Sequence of chain 2.C:
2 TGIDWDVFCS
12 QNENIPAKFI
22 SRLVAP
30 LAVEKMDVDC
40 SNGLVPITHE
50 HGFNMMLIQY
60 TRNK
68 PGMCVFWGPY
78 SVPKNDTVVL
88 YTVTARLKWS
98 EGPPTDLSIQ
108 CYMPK

A small-molecule ligand and the protein it binds are described below.
Small molecule (SMILES): CC(=O)N[C@@H]1[C@@H](O)[C@H](O)[C@@H](CO)O[C@H]1O

Binding-site contacts:
Ligand atom N2 contacts residue ASN82 of chain 2.C at 2.7 Å (h-bond).
Ligand atom C5 contacts residue ASN82 of chain 2.C at 3.8 Å.
Ligand atom O5 contacts residue ASN82 of chain 2.C at 2.6 Å (h-bond).
Ligand atom C7 contacts residue ASN82 of chain 2.C at 3.8 Å.
Ligand atom C5 contacts residue THR84 of chain 2.C at 4.1 Å.
Ligand atom O7 contacts residue VAL85 of chain 2.C at 3.3 Å.
Ligand atom C1 contacts residue ASN82 of chain 2.C at 1.4 Å.
Ligand atom O3 contacts residue VAL85 of chain 2.C at 4.3 Å.
Ligand atom C4 contacts residue THR84 of chain 2.C at 3.8 Å.
Ligand atom C8 contacts residue TYR109 of chain 2.C at 4.1 Å (hydrophobic).
Ligand atom C7 contacts residue VAL85 of chain 2.C at 4.1 Å (hydrophobic).
Ligand atom O7 contacts residue TYR109 of chain 2.C at 4.0 Å.
Ligand atom C2 contacts residue THR84 of chain 2.C at 4.4 Å.
Ligand atom C6 contacts residue THR84 of chain 2.C at 4.1 Å.
Ligand atom C4 contacts residue ASN82 of chain 2.C at 4.3 Å.
Ligand atom O5 contacts residue THR84 of chain 2.C at 3.8 Å.
Ligand atom C2 contacts residue ASN82 of chain 2.C at 2.5 Å.
Ligand atom O7 contacts residue ASN82 of chain 2.C at 4.4 Å.
Ligand atom C3 contacts residue ASN82 of chain 2.C at 3.8 Å.